Sequence of chain 2.B:
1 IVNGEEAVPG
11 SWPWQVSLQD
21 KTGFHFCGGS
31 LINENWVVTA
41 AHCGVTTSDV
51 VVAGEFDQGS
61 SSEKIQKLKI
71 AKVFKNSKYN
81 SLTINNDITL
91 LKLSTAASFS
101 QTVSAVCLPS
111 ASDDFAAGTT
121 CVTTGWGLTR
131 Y

Sequence of chain 2.C:
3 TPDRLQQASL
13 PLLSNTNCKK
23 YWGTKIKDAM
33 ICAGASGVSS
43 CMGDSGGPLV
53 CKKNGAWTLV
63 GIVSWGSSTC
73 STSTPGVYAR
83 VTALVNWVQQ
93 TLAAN

The small molecule below binds the protein below.
Small molecule (SMILES): CC(=O)N[C@@H](Cc1ccc(Cl)cc1)[B-](O)(O)O

Binding-site contacts:
Ligand atom C6 contacts residue TRP67 of chain 2.C at 3.7 Å (hydrophobic).
Ligand atom O2B contacts residue SER47 of chain 2.C at 2.4 Å (h-bond).
Ligand atom C4 contacts residue GLY68 of chain 2.C at 3.6 Å.
Ligand atom C4 contacts residue TRP67 of chain 2.C at 3.9 Å (hydrophobic).
Ligand atom C7 contacts residue SER47 of chain 2.C at 2.6 Å.
Ligand atom N contacts residue SER47 of chain 2.C at 3.0 Å (h-bond).
Ligand atom C9 contacts residue HIS42 of chain 2.B at 3.7 Å.
Ligand atom N contacts residue SER66 of chain 2.C at 3.5 Å (h-bond).
Ligand atom C3 contacts residue CYS43 of chain 2.C at 3.9 Å (hydrophobic).
Ligand atom N contacts residue HIS42 of chain 2.B at 3.9 Å.
Ligand atom CL4 contacts residue SER41 of chain 2.C at 3.5 Å.
Ligand atom C1 contacts residue CYS43 of chain 2.C at 3.8 Å (hydrophobic).
Ligand atom O2B contacts residue CYS43 of chain 2.C at 3.8 Å.
Ligand atom C7 contacts residue CYS43 of chain 2.C at 3.5 Å (hydrophobic).
Ligand atom C5 contacts residue GLY68 of chain 2.C at 3.7 Å.
Ligand atom B contacts residue SER47 of chain 2.C at 1.4 Å.
Ligand atom O contacts residue MET44 of chain 2.C at 3.9 Å.
Ligand atom C7 contacts residue VAL65 of chain 2.C at 3.9 Å (hydrophobic).
Ligand atom C3 contacts residue SER69 of chain 2.C at 3.8 Å.
Ligand atom O3B contacts residue HIS42 of chain 2.B at 3.1 Å (h-bond).
Ligand atom C3 contacts residue GLY68 of chain 2.C at 4.1 Å.
Ligand atom C3 contacts residue SER42 of chain 2.C at 3.9 Å.
Ligand atom CL4 contacts residue GLY68 of chain 2.C at 3.4 Å.
Ligand atom O2B contacts residue MET44 of chain 2.C at 3.6 Å.
Ligand atom C7 contacts residue SER66 of chain 2.C at 4.0 Å.
Ligand atom C6 contacts residue SER42 of chain 2.C at 4.0 Å.
Ligand atom C6 contacts residue VAL65 of chain 2.C at 3.6 Å (hydrophobic).
Ligand atom O2B contacts residue GLY45 of chain 2.C at 2.8 Å (h-bond).
Ligand atom C8 contacts residue SER47 of chain 2.C at 2.3 Å.
Ligand atom C2 contacts residue CYS43 of chain 2.C at 3.6 Å (hydrophobic).
Ligand atom C contacts residue SER47 of chain 2.C at 3.9 Å.
Ligand atom C2 contacts residue MET44 of chain 2.C at 3.9 Å (hydrophobic).
Ligand atom O3B contacts residue SER47 of chain 2.C at 2.4 Å (h-bond).
Ligand atom B contacts residue HIS42 of chain 2.B at 3.4 Å.
Ligand atom CL4 contacts residue SER69 of chain 2.C at 3.5 Å.
Ligand atom C4 contacts residue SER42 of chain 2.C at 3.5 Å.
Ligand atom C5 contacts residue TRP67 of chain 2.C at 3.4 Å (hydrophobic).
Ligand atom C5 contacts residue SER42 of chain 2.C at 3.9 Å.
Ligand atom CL4 contacts residue SER42 of chain 2.C at 3.6 Å.
Ligand atom O2B contacts residue ASP46 of chain 2.C at 3.6 Å (salt-bridge).